A small-molecule ligand and the protein it binds are described below.
Small molecule (SMILES): NCC(=O)O

Sequence of chain 1.C:
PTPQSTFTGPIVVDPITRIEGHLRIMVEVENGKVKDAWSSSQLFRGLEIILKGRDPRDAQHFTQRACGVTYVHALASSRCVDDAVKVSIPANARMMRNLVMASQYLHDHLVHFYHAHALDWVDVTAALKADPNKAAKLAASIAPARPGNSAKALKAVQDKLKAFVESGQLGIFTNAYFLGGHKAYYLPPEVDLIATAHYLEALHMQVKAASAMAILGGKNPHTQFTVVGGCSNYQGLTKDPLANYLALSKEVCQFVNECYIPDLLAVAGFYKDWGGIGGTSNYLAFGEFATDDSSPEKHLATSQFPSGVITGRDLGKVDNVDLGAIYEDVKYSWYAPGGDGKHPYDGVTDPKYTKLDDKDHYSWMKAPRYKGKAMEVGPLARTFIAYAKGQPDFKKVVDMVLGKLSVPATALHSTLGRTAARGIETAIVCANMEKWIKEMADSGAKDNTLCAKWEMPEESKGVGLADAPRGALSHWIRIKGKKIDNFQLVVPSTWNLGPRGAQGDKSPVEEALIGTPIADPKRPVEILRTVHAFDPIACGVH

Binding-site contacts:
Ligand atom O contacts residue VAL88 of chain 1.C at 4.3 Å.
Ligand atom C contacts residue ASP555 of chain 1.C at 4.3 Å.
Ligand atom C contacts residue GLU39 of chain 1.C at 4.5 Å.
Ligand atom N contacts residue THR48 of chain 1.A at 3.9 Å.
Ligand atom OXT contacts residue VAL88 of chain 1.C at 4.2 Å.
Ligand atom OXT contacts residue ALA136 of chain 1.C at 4.0 Å.
Ligand atom O contacts residue ASP555 of chain 1.C at 4.3 Å.
Ligand atom O contacts residue ILE38 of chain 1.C at 3.5 Å.
Ligand atom O contacts residue PRO556 of chain 1.C at 4.3 Å.
Ligand atom OXT contacts residue ARG490 of chain 1.C at 3.6 Å.
Ligand atom CA contacts residue GLU23 of chain 1.A at 4.2 Å.
Ligand atom OXT contacts residue ASP555 of chain 1.C at 3.5 Å (salt-bridge).
Ligand atom C contacts residue VAL88 of chain 1.C at 4.0 Å (hydrophobic).
Ligand atom O contacts residue ARG490 of chain 1.C at 4.5 Å.
Ligand atom C contacts residue HIS132 of chain 1.C at 4.5 Å.
Ligand atom O contacts residue GLU39 of chain 1.C at 3.3 Å (salt-bridge).
Ligand atom N contacts residue ALA136 of chain 1.C at 3.9 Å.
Ligand atom CA contacts residue THR48 of chain 1.A at 4.2 Å.
Ligand atom N contacts residue VAL131 of chain 1.C at 4.2 Å.
Ligand atom CA contacts residue VAL88 of chain 1.C at 4.1 Å (hydrophobic).
Ligand atom O contacts residue ARG37 of chain 1.C at 4.5 Å.
Ligand atom CA contacts residue VAL131 of chain 1.C at 4.5 Å (hydrophobic).
Ligand atom C contacts residue ARG490 of chain 1.C at 4.2 Å.
Ligand atom C contacts residue ALA136 of chain 1.C at 4.3 Å (hydrophobic).
Ligand atom OXT contacts residue HIS132 of chain 1.C at 3.5 Å.

Sequence of chain 1.A:
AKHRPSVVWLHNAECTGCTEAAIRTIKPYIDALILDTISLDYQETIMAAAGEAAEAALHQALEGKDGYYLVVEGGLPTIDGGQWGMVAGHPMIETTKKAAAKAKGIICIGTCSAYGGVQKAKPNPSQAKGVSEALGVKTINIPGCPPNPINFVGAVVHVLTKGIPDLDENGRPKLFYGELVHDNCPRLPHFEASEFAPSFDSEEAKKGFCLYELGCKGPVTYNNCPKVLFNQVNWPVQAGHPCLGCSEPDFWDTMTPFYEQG